A protein and the small-molecule ligand that binds it are described below.
Small molecule (SMILES): CC(=O)N[C@@H]1[C@@H](O)[C@H](O)[C@@H](CO)O[C@H]1O

Binding-site contacts:
Ligand atom C8 contacts residue ASN161 of chain 1.A at 3.7 Å.
Ligand atom O7 contacts residue ASN153 of chain 1.A at 4.4 Å.
Ligand atom C2 contacts residue ARG265 of chain 1.A at 4.2 Å.
Ligand atom C4 contacts residue ASN153 of chain 1.A at 4.2 Å.
Ligand atom C6 contacts residue ARG265 of chain 1.A at 4.0 Å.
Ligand atom O5 contacts residue ASN153 of chain 1.A at 2.3 Å (h-bond).
Ligand atom C7 contacts residue ASN153 of chain 1.A at 3.5 Å.
Ligand atom C3 contacts residue ASN153 of chain 1.A at 3.8 Å.
Ligand atom C1 contacts residue SER267 of chain 1.A at 3.5 Å.
Ligand atom C5 contacts residue ARG265 of chain 1.A at 4.1 Å.
Ligand atom O7 contacts residue ASN161 of chain 1.A at 4.4 Å.
Ligand atom C6 contacts residue SER267 of chain 1.A at 4.4 Å.
Ligand atom C7 contacts residue ASN161 of chain 1.A at 4.4 Å.
Ligand atom C5 contacts residue SER267 of chain 1.A at 4.0 Å.
Ligand atom O6 contacts residue ARG265 of chain 1.A at 3.5 Å (salt-bridge).
Ligand atom C8 contacts residue ASN153 of chain 1.A at 3.4 Å.
Ligand atom C1 contacts residue ASN153 of chain 1.A at 1.4 Å.
Ligand atom N2 contacts residue VAL151 of chain 1.A at 4.0 Å.
Ligand atom C2 contacts residue ASN153 of chain 1.A at 2.4 Å.
Ligand atom O7 contacts residue ASN234 of chain 1.A at 4.2 Å.
Ligand atom C1 contacts residue VAL151 of chain 1.A at 4.2 Å (hydrophobic).
Ligand atom O6 contacts residue SER267 of chain 1.A at 3.6 Å.
Ligand atom O5 contacts residue ARG265 of chain 1.A at 2.9 Å (salt-bridge).
Ligand atom O5 contacts residue SER267 of chain 1.A at 3.5 Å (h-bond).
Ligand atom C1 contacts residue ARG265 of chain 1.A at 3.6 Å.
Ligand atom C5 contacts residue ASN153 of chain 1.A at 3.6 Å.
Ligand atom N2 contacts residue ASN153 of chain 1.A at 2.7 Å (h-bond).

Sequence of chain 1.A:
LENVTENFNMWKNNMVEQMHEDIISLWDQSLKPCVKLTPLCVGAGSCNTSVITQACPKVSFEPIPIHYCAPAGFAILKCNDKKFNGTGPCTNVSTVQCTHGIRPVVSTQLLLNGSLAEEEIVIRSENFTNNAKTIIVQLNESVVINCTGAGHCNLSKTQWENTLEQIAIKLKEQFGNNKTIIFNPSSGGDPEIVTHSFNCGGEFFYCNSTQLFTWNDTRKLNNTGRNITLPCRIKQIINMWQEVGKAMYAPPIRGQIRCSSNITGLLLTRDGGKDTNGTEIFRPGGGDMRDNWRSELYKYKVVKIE